Sequence of chain 1.C:
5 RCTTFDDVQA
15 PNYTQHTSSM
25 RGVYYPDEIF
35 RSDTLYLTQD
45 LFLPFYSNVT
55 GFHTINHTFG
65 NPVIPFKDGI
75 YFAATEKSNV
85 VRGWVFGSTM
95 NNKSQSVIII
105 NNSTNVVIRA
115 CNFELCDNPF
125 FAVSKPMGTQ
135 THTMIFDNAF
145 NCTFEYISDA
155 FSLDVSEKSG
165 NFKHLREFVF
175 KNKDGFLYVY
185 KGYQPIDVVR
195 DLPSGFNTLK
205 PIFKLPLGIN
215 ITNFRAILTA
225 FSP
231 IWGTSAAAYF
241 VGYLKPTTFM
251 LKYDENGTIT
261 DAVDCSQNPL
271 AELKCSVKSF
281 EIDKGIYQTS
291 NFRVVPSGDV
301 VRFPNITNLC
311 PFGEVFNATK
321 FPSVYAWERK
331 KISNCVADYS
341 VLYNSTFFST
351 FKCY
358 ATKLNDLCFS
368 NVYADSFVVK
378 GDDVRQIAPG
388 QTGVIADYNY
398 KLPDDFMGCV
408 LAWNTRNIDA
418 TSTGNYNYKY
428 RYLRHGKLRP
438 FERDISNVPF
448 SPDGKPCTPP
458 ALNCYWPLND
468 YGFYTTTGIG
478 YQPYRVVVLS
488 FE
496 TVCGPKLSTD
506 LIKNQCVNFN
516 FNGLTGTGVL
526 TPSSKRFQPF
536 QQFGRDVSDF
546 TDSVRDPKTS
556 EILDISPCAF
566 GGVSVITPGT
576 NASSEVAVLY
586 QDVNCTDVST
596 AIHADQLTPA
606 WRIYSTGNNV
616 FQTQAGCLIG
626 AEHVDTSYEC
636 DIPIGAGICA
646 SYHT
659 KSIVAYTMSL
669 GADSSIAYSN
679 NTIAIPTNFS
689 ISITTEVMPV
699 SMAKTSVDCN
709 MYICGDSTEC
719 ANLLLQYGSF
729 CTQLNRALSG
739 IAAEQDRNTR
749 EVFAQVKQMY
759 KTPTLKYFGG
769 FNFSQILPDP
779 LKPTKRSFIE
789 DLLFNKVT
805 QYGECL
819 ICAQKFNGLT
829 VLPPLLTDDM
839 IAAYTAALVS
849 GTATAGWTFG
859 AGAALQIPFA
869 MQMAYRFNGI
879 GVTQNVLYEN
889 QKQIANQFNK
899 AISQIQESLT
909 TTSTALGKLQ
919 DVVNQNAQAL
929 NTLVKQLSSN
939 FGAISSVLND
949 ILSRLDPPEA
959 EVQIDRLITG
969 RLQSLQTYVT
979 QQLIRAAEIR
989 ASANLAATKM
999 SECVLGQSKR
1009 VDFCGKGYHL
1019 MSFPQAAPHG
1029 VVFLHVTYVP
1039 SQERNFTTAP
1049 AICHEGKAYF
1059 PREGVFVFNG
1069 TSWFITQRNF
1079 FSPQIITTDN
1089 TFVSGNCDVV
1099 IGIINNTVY

The small molecule below binds the protein below.
Small molecule (SMILES): CC(=O)N[C@H]1[C@H](O[C@H]2[C@H](O)[C@@H](NC(C)=O)CO[C@@H]2CO)O[C@H](CO)[C@@H](O)[C@@H]1O

Binding-site contacts:
Ligand atom C4 contacts residue ASN678 of chain 1.C at 4.3 Å.
Ligand atom O7 contacts residue ASN679 of chain 1.C at 4.5 Å.
Ligand atom O5 contacts residue ASN678 of chain 1.C at 2.4 Å (h-bond).
Ligand atom C8 contacts residue ILE1099 of chain 1.C at 3.8 Å (hydrophobic).
Ligand atom C1 contacts residue ASN678 of chain 1.C at 1.4 Å.
Ligand atom N2 contacts residue ASN678 of chain 1.C at 2.9 Å (h-bond).
Ligand atom C7 contacts residue ASN678 of chain 1.C at 4.0 Å.
Ligand atom C5 contacts residue ASN678 of chain 1.C at 3.6 Å.
Ligand atom C6 contacts residue ASN678 of chain 1.C at 4.4 Å.
Ligand atom O6 contacts residue SER677 of chain 1.C at 3.9 Å.
Ligand atom C2 contacts residue ASN678 of chain 1.C at 2.5 Å.
Ligand atom O6 contacts residue ASN678 of chain 1.C at 4.3 Å.
Ligand atom C3 contacts residue ASN678 of chain 1.C at 3.8 Å.